Binding-site contacts:
Ligand atom N3 contacts residue TYR157 of chain 2.A at 3.5 Å.
Ligand atom PA contacts residue GLN161 of chain 2.A at 3.8 Å.
Ligand atom O1A contacts residue GLN161 of chain 2.A at 3.5 Å (h-bond).
Ligand atom C6' contacts residue FAD1 of chain 2.B at 3.2 Å.
Ligand atom C6' contacts residue ASP366 of chain 2.A at 3.7 Å.
Ligand atom C5 contacts residue ASN278 of chain 2.A at 3.6 Å.
Ligand atom C4' contacts residue FAD1 of chain 2.B at 3.5 Å.
Ligand atom O2' contacts residue ARG288 of chain 2.A at 3.0 Å (salt-bridge).
Ligand atom C4 contacts residue TYR157 of chain 2.A at 3.7 Å (hydrophobic).
Ligand atom C4 contacts residue ASN280 of chain 2.A at 3.8 Å.
Ligand atom C3D contacts residue GLN161 of chain 2.A at 3.1 Å.
Ligand atom O4' contacts residue FAD1 of chain 2.B at 2.7 Å (h-bond).
Ligand atom O3' contacts residue TYR326 of chain 2.A at 3.2 Å (h-bond).
Ligand atom C6 contacts residue TYR157 of chain 2.A at 3.5 Å (hydrophobic).
Ligand atom C2 contacts residue TYR157 of chain 2.A at 3.6 Å (hydrophobic).
Ligand atom O2 contacts residue THR158 of chain 2.A at 3.5 Å (h-bond).
Ligand atom O1A contacts residue TYR157 of chain 2.A at 2.7 Å (h-bond).
Ligand atom O2 contacts residue ILE154 of chain 2.A at 3.1 Å.
Ligand atom O1A contacts residue ARG288 of chain 2.A at 3.5 Å (salt-bridge).
Ligand atom C2 contacts residue PHE153 of chain 2.A at 3.5 Å (hydrophobic).
Ligand atom O1B contacts residue TYR187 of chain 2.A at 2.9 Å (h-bond).
Ligand atom O2D contacts residue THR158 of chain 2.A at 2.8 Å (h-bond).
Ligand atom O6' contacts residue ASP366 of chain 2.A at 3.2 Å (salt-bridge).
Ligand atom C2D contacts residue THR158 of chain 2.A at 3.2 Å.
Ligand atom O3D contacts residue GLN161 of chain 2.A at 2.4 Å (h-bond).
Ligand atom PB contacts residue TYR187 of chain 2.A at 3.7 Å.
Ligand atom O2 contacts residue PHE153 of chain 2.A at 3.4 Å (h-bond).
Ligand atom O3' contacts residue ARG288 of chain 2.A at 3.3 Å (salt-bridge).
Ligand atom O4 contacts residue PHE98 of chain 2.A at 3.3 Å.
Ligand atom O4 contacts residue ASN280 of chain 2.A at 2.9 Å (h-bond).
Ligand atom N3 contacts residue PHE153 of chain 2.A at 2.9 Å (h-bond).
Ligand atom C4 contacts residue PHE98 of chain 2.A at 3.5 Å (hydrophobic).
Ligand atom C4 contacts residue ASN278 of chain 2.A at 3.7 Å.
Ligand atom C5 contacts residue TYR157 of chain 2.A at 3.5 Å (hydrophobic).
Ligand atom O2A contacts residue GLN161 of chain 2.A at 2.9 Å (h-bond).
Ligand atom O4 contacts residue ASN278 of chain 2.A at 3.1 Å (h-bond).
Ligand atom O6' contacts residue HIS64 of chain 2.A at 2.9 Å (h-bond).
Ligand atom N1 contacts residue TYR157 of chain 2.A at 3.7 Å.
Ligand atom C2' contacts residue ARG288 of chain 2.A at 3.6 Å.
Ligand atom O3A contacts residue TYR187 of chain 2.A at 3.4 Å (h-bond).

Sequence of chain 2.A:
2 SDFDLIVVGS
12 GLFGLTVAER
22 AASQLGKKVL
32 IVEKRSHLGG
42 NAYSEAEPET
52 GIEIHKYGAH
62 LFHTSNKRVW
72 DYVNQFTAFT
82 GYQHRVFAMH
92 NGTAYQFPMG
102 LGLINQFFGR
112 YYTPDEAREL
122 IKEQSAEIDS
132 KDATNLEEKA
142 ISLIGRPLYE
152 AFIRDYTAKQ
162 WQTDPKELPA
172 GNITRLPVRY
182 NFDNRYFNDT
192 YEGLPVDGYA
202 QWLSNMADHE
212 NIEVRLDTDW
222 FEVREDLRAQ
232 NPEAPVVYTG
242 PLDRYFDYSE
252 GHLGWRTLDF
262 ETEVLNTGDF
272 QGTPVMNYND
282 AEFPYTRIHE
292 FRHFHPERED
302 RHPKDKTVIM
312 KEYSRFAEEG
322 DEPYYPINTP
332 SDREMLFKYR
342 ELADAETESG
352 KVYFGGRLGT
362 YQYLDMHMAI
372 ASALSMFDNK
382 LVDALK

This protein binds this small molecule.
Small molecule (SMILES): O=c1ccn([C@@H]2O[C@H](CO[P](=O)(O)O[P](=O)(O)O[C@H]3O[C@H](CO)[C@H](O)[C@H](O)[C@H]3O)[C@@H](O)[C@H]2O)c(=O)[nH]1